A small-molecule ligand and the protein it binds are described below.
Small molecule (SMILES): O=C(NCc1ccc(Br)cc1)N1CCN(Cc2cc(F)cc(F)c2)CC1

Sequence of chain 1.D:
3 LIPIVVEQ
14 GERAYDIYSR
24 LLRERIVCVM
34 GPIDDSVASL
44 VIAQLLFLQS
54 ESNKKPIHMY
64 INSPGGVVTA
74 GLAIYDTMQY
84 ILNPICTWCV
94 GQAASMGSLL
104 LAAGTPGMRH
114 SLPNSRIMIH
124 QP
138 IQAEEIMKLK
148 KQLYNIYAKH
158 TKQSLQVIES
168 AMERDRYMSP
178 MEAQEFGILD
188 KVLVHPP

Binding-site contacts:
Ligand atom C18 contacts residue TYR63 of chain 1.E at 3.7 Å (hydrophobic).
Ligand atom C19 contacts residue TRP91 of chain 1.E at 4.1 Å (hydrophobic).
Ligand atom C7 contacts residue GLU27 of chain 1.E at 3.4 Å.
Ligand atom C24 contacts residue TYR63 of chain 1.E at 3.4 Å (hydrophobic).
Ligand atom C3 contacts residue LEU49 of chain 1.D at 4.0 Å (hydrophobic).
Ligand atom C16 contacts residue TYR63 of chain 1.E at 3.4 Å (hydrophobic).
Ligand atom C13 contacts residue TYR63 of chain 1.E at 3.3 Å (hydrophobic).
Ligand atom C16 contacts residue TRP91 of chain 1.E at 3.5 Å (hydrophobic).
Ligand atom F26 contacts residue LEU115 of chain 1.E at 3.9 Å.
Ligand atom C17 contacts residue TYR63 of chain 1.E at 3.4 Å (hydrophobic).
Ligand atom O11 contacts residue ILE29 of chain 1.E at 4.1 Å.
Ligand atom N12 contacts residue TYR63 of chain 1.E at 3.8 Å.
Ligand atom N15 contacts residue TYR63 of chain 1.E at 2.8 Å (h-bond).
Ligand atom C6 contacts residue GLU27 of chain 1.E at 4.0 Å.
Ligand atom C17 contacts residue HIS61 of chain 1.E at 3.8 Å.
Ligand atom BR1 contacts residue PHE50 of chain 1.D at 4.0 Å.
Ligand atom F26 contacts residue TYR83 of chain 1.D at 3.2 Å.
Ligand atom F25 contacts residue ILE45 of chain 1.D at 3.7 Å.
Ligand atom C21 contacts residue THR80 of chain 1.D at 4.1 Å.
Ligand atom C14 contacts residue TYR63 of chain 1.E at 3.5 Å (hydrophobic).
Ligand atom C19 contacts residue TYR63 of chain 1.E at 3.9 Å (hydrophobic).
Ligand atom C21 contacts residue TYR83 of chain 1.D at 4.0 Å (hydrophobic).
Ligand atom F25 contacts residue TYR63 of chain 1.E at 3.8 Å.
Ligand atom C14 contacts residue TYR83 of chain 1.D at 3.9 Å (hydrophobic).
Ligand atom C7 contacts residue SER53 of chain 1.D at 3.4 Å.
Ligand atom C16 contacts residue HIS61 of chain 1.E at 3.9 Å.
Ligand atom BR1 contacts residue SER53 of chain 1.D at 4.0 Å.
Ligand atom C2 contacts residue SER53 of chain 1.D at 3.8 Å.
Ligand atom C21 contacts residue LEU115 of chain 1.E at 3.9 Å (hydrophobic).
Ligand atom C2 contacts residue GLU27 of chain 1.E at 3.6 Å.
Ligand atom F25 contacts residue VAL93 of chain 1.E at 4.0 Å.
Ligand atom C6 contacts residue SER53 of chain 1.D at 3.8 Å.
Ligand atom C18 contacts residue TRP91 of chain 1.E at 3.5 Å (hydrophobic).
Ligand atom C23 contacts residue TYR63 of chain 1.E at 4.1 Å (hydrophobic).
Ligand atom C22 contacts residue THR80 of chain 1.D at 3.6 Å.
Ligand atom BR1 contacts residue LEU24 of chain 1.E at 4.0 Å.
Ligand atom F26 contacts residue THR80 of chain 1.D at 3.5 Å.
Ligand atom BR1 contacts residue GLU27 of chain 1.E at 4.0 Å.
Ligand atom C20 contacts residue TYR83 of chain 1.D at 3.8 Å (hydrophobic).
Ligand atom C22 contacts residue LEU115 of chain 1.E at 3.7 Å (hydrophobic).

Sequence of chain 1.E:
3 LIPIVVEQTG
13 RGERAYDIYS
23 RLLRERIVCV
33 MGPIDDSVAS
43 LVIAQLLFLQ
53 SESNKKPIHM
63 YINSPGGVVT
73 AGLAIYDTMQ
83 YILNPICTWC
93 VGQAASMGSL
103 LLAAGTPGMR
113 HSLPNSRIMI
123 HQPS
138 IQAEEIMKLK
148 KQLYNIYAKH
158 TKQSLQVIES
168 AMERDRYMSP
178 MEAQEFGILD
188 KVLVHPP